Sequence of chain 42.A:
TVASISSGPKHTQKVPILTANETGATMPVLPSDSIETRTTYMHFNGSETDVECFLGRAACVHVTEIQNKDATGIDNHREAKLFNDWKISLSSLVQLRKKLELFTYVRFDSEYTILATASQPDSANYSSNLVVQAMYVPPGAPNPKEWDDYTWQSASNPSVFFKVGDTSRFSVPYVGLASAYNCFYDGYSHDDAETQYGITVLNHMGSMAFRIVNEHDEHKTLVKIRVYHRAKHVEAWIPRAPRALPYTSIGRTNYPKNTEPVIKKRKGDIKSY

This small molecule binds to this protein.
Small molecule (SMILES): Cc1cc(CCCCCCCOc2ccc(C3=N[C@@H](C)CO3)cc2)on1

Sequence of chain 42.C:
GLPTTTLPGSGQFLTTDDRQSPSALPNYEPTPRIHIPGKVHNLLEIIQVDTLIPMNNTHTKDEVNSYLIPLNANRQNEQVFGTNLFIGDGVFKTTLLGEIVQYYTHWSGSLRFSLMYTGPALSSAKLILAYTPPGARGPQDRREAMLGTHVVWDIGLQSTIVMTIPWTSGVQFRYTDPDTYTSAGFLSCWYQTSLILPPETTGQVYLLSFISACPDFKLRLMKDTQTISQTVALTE

Binding-site contacts:
Ligand atom C6B contacts residue TYR197 of chain 42.A at 3.6 Å (hydrophobic).
Ligand atom C5B contacts residue TYR197 of chain 42.A at 3.7 Å (hydrophobic).
Ligand atom C3C contacts residue VAL188 of chain 42.A at 3.3 Å (hydrophobic).
Ligand atom C1B contacts residue MET221 of chain 42.A at 4.0 Å (hydrophobic).
Ligand atom C31 contacts residue PRO174 of chain 42.A at 3.4 Å (hydrophobic).
Ligand atom CM1 contacts residue SER107 of chain 42.A at 3.6 Å.
Ligand atom C5B contacts residue LEU106 of chain 42.A at 3.7 Å (hydrophobic).
Ligand atom C4C contacts residue ILE104 of chain 42.A at 3.7 Å (hydrophobic).
Ligand atom O1B contacts residue ILE104 of chain 42.A at 3.8 Å.
Ligand atom C6C contacts residue MET221 of chain 42.A at 3.7 Å (hydrophobic).
Ligand atom O1 contacts residue TYR152 of chain 42.A at 3.9 Å.
Ligand atom O1 contacts residue VAL188 of chain 42.A at 3.8 Å.
Ligand atom C5 contacts residue TYR152 of chain 42.A at 3.8 Å (hydrophobic).
Ligand atom C3B contacts residue MET221 of chain 42.A at 4.0 Å (hydrophobic).
Ligand atom C3 contacts residue PHE186 of chain 42.A at 3.8 Å (hydrophobic).
Ligand atom C5 contacts residue PHE186 of chain 42.A at 3.5 Å (hydrophobic).
Ligand atom C2B contacts residue MET221 of chain 42.A at 3.6 Å (hydrophobic).
Ligand atom C4 contacts residue TYR152 of chain 42.A at 3.9 Å (hydrophobic).
Ligand atom N2 contacts residue PRO174 of chain 42.A at 3.9 Å.
Ligand atom C31 contacts residue SER175 of chain 42.A at 3.6 Å.
Ligand atom C4C contacts residue TYR152 of chain 42.A at 3.8 Å (hydrophobic).
Ligand atom C1C contacts residue TYR152 of chain 42.A at 4.0 Å (hydrophobic).
Ligand atom C6C contacts residue VAL191 of chain 42.A at 3.2 Å (hydrophobic).
Ligand atom C3 contacts residue PRO174 of chain 42.A at 3.8 Å (hydrophobic).
Ligand atom C7C contacts residue TYR197 of chain 42.A at 3.8 Å (hydrophobic).
Ligand atom N2 contacts residue PHE186 of chain 42.A at 3.7 Å.
Ligand atom C2C contacts residue VAL188 of chain 42.A at 3.2 Å (hydrophobic).
Ligand atom C7C contacts residue TYR128 of chain 42.A at 3.6 Å (hydrophobic).
Ligand atom N2 contacts residue ALA24 of chain 42.C at 3.4 Å.
Ligand atom O1B contacts residue MET221 of chain 42.A at 3.4 Å.
Ligand atom O1B contacts residue TYR128 of chain 42.A at 3.9 Å.
Ligand atom C31 contacts residue VAL176 of chain 42.A at 3.3 Å (hydrophobic).
Ligand atom C4 contacts residue MET224 of chain 42.A at 3.8 Å (hydrophobic).
Ligand atom C31 contacts residue ALA150 of chain 42.A at 3.5 Å (hydrophobic).
Ligand atom O1 contacts residue PHE186 of chain 42.A at 3.5 Å.
Ligand atom O1 contacts residue ALA24 of chain 42.C at 3.6 Å.
Ligand atom C5C contacts residue TYR128 of chain 42.A at 3.5 Å (hydrophobic).
Ligand atom C4 contacts residue PHE186 of chain 42.A at 3.6 Å (hydrophobic).
Ligand atom C5C contacts residue ILE104 of chain 42.A at 3.6 Å (hydrophobic).
Ligand atom C3C contacts residue TYR128 of chain 42.A at 3.9 Å (hydrophobic).